Binding-site contacts:
Ligand atom C4 contacts residue ASN154 of chain 3.C at 4.2 Å.
Ligand atom C1 contacts residue SER156 of chain 3.C at 4.1 Å.
Ligand atom O6 contacts residue SER157 of chain 3.C at 4.4 Å.
Ligand atom C5 contacts residue SER157 of chain 3.C at 4.3 Å.
Ligand atom C3 contacts residue ASN154 of chain 3.C at 3.9 Å.
Ligand atom C6 contacts residue SER157 of chain 3.C at 4.1 Å.
Ligand atom C2 contacts residue ASN154 of chain 3.C at 2.5 Å.
Ligand atom O7 contacts residue ASN154 of chain 3.C at 3.8 Å.
Ligand atom C8 contacts residue ASN154 of chain 3.C at 3.8 Å.
Ligand atom O5 contacts residue SER156 of chain 3.C at 4.3 Å.
Ligand atom O5 contacts residue SER157 of chain 3.C at 3.5 Å (h-bond).
Ligand atom C5 contacts residue SER156 of chain 3.C at 4.4 Å.
Ligand atom O5 contacts residue ASN154 of chain 3.C at 2.3 Å (h-bond).
Ligand atom N2 contacts residue ASN154 of chain 3.C at 3.1 Å (h-bond).
Ligand atom C1 contacts residue ASN154 of chain 3.C at 1.4 Å.
Ligand atom C1 contacts residue SER157 of chain 3.C at 4.2 Å.
Ligand atom C5 contacts residue ASN154 of chain 3.C at 3.6 Å.
Ligand atom C7 contacts residue ASN154 of chain 3.C at 3.4 Å.

This small molecule binds to this protein.
Small molecule (SMILES): CC(=O)N[C@@H]1[C@@H](O)[C@H](O)[C@@H](CO)O[C@H]1O

Sequence of chain 3.C:
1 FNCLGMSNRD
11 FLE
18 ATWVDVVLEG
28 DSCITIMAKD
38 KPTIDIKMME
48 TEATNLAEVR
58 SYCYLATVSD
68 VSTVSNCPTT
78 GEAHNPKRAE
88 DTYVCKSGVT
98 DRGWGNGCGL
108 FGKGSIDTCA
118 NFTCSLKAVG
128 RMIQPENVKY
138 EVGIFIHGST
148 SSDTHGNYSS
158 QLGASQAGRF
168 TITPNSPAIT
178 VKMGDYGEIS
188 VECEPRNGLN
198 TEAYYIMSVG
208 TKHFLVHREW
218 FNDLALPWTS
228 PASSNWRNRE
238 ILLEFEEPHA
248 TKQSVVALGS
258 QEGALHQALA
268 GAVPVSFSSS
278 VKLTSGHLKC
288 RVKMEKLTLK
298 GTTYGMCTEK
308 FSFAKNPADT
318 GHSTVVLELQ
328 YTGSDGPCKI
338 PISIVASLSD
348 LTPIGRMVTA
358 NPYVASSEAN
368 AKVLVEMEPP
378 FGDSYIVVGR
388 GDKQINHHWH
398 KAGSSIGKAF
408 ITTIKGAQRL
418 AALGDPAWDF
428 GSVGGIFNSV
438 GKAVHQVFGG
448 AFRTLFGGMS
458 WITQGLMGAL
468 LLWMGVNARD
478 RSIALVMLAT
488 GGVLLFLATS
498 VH